This small molecule binds to this protein.
Small molecule (SMILES): CC(=O)N[C@H]1[C@H](O[C@H]2[C@H](O)[C@@H](NC(C)=O)CO[C@@H]2CO)O[C@H](CO)[C@@H](O[C@@H]2O[C@H](CO)[C@@H](O)[C@H](O[C@H]3O[C@H](CO)[C@@H](O)[C@H](O)[C@@H]3O[C@H]3O[C@H](CO)[C@@H](O)[C@H](O)[C@@H]3O)[C@@H]2O)[C@@H]1O

Sequence of chain 1.A:
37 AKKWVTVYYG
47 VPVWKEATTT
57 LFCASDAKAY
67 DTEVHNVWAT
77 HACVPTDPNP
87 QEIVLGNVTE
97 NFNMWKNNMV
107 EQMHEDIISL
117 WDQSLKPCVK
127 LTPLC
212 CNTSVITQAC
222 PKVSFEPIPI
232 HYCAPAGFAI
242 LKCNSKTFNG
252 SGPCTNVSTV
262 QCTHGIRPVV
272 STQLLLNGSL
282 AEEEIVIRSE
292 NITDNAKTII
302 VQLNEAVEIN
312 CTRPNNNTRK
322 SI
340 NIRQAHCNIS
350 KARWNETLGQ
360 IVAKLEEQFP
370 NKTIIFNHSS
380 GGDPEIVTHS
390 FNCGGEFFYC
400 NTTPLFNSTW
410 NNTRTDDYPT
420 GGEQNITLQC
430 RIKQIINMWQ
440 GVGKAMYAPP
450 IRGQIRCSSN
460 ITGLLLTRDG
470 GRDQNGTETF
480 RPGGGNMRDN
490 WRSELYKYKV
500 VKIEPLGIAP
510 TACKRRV

Binding-site contacts:
Ligand atom C8 contacts residue SER458 of chain 1.A at 3.6 Å.
Ligand atom O5 contacts residue ASN278 of chain 1.A at 2.4 Å (h-bond).
Ligand atom O6 contacts residue VAL224 of chain 1.A at 3.9 Å.
Ligand atom O4 contacts residue SER457 of chain 1.A at 3.7 Å.
Ligand atom O4 contacts residue SER225 of chain 1.A at 3.5 Å.
Ligand atom C3 contacts residue ASN278 of chain 1.A at 3.7 Å.
Ligand atom O4 contacts residue ILE450 of chain 1.A at 3.1 Å.
Ligand atom C4 contacts residue ARG455 of chain 1.A at 3.8 Å.
Ligand atom C4 contacts residue SER457 of chain 1.A at 3.9 Å.
Ligand atom O4 contacts residue GLY452 of chain 1.A at 3.3 Å.
Ligand atom O5 contacts residue NAG1 of chain 1.WA at 3.7 Å.
Ligand atom C5 contacts residue ASN278 of chain 1.A at 3.7 Å.
Ligand atom C3 contacts residue ILE450 of chain 1.A at 3.9 Å (hydrophobic).
Ligand atom C7 contacts residue ASN278 of chain 1.A at 3.8 Å.
Ligand atom C3 contacts residue SER458 of chain 1.A at 3.6 Å.
Ligand atom C3 contacts residue SER457 of chain 1.A at 3.8 Å.
Ligand atom C2 contacts residue SER458 of chain 1.A at 3.7 Å.
Ligand atom C7 contacts residue SER458 of chain 1.A at 3.6 Å.
Ligand atom O7 contacts residue PRO228 of chain 1.A at 3.8 Å.
Ligand atom O6 contacts residue ILE450 of chain 1.A at 3.9 Å.
Ligand atom C8 contacts residue VAL270 of chain 1.A at 3.6 Å (hydrophobic).
Ligand atom O6 contacts residue NAG1 of chain 1.WA at 3.9 Å.
Ligand atom C8 contacts residue LEU277 of chain 1.A at 3.6 Å (hydrophobic).
Ligand atom C2 contacts residue ASN278 of chain 1.A at 2.4 Å.
Ligand atom O6 contacts residue ARG455 of chain 1.A at 3.0 Å (salt-bridge).
Ligand atom C6 contacts residue ARG455 of chain 1.A at 3.8 Å.
Ligand atom C1 contacts residue SER458 of chain 1.A at 3.9 Å.
Ligand atom O6 contacts residue GLY452 of chain 1.A at 3.5 Å.
Ligand atom C1 contacts residue ASN278 of chain 1.A at 1.4 Å.
Ligand atom N2 contacts residue SER458 of chain 1.A at 2.9 Å (h-bond).
Ligand atom C6 contacts residue NAG1 of chain 1.WA at 3.9 Å.
Ligand atom O7 contacts residue SER457 of chain 1.A at 3.7 Å.
Ligand atom C5 contacts residue SER457 of chain 1.A at 3.4 Å.
Ligand atom O3 contacts residue ILE450 of chain 1.A at 3.8 Å.
Ligand atom O6 contacts residue GLN453 of chain 1.A at 2.6 Å (h-bond).
Ligand atom N2 contacts residue ASN278 of chain 1.A at 2.9 Å (h-bond).
Ligand atom C5 contacts residue NAG1 of chain 1.WA at 3.7 Å.
Ligand atom C3 contacts residue GLU227 of chain 1.A at 3.9 Å.
Ligand atom C6 contacts residue GLN453 of chain 1.A at 3.7 Å.
Ligand atom O6 contacts residue GLY393 of chain 1.A at 3.4 Å.